Sequence of chain 1.A:
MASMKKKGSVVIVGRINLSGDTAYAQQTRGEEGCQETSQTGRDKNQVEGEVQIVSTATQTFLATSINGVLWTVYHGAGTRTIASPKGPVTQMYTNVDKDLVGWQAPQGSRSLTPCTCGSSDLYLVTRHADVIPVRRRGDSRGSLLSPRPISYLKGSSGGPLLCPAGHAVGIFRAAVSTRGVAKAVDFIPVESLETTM

This protein binds this small molecule.
Small molecule (SMILES): COc1ccc2nc(C)c(O[C@@H]3C[C@H]4C(=O)N[C@]5(C(=O)NS(=O)(=O)C6(C)CC6)C[C@H]5/C=C\CCCCC[C@H](NC(=O)OCC5(C(F)(F)F)CC5)C(=O)N4C3)nc2c1

Binding-site contacts:
Ligand atom O36 contacts residue GLY156 of chain 1.A at 3.1 Å (h-bond).
Ligand atom C52 contacts residue ARG142 of chain 1.A at 3.4 Å.
Ligand atom F56 contacts residue ALA175 of chain 1.A at 3.4 Å.
Ligand atom O36 contacts residue SER157 of chain 1.A at 3.5 Å (h-bond).
Ligand atom C41 contacts residue GLN60 of chain 1.A at 3.4 Å.
Ligand atom F56 contacts residue ASP187 of chain 1.A at 3.3 Å.
Ligand atom C33 contacts residue EDO1 of chain 1.I at 3.5 Å.
Ligand atom N35 contacts residue HIS76 of chain 1.A at 3.0 Å (h-bond).
Ligand atom O38 contacts residue GLY156 of chain 1.A at 3.2 Å.
Ligand atom N13 contacts residue ALA176 of chain 1.A at 2.8 Å (h-bond).
Ligand atom C30 contacts residue VAL97 of chain 1.A at 3.4 Å (hydrophobic).
Ligand atom F56 contacts residue VAL177 of chain 1.A at 3.4 Å.
Ligand atom S37 contacts residue SER158 of chain 1.A at 3.5 Å (h-bond).
Ligand atom O31 contacts residue TYR75 of chain 1.A at 3.3 Å.
Ligand atom F55 contacts residue ARG142 of chain 1.A at 2.8 Å.
Ligand atom F55 contacts residue ASP187 of chain 1.A at 3.4 Å.
Ligand atom N35 contacts residue SER158 of chain 1.A at 3.4 Å (h-bond).
Ligand atom O38 contacts residue PHE62 of chain 1.A at 3.5 Å.
Ligand atom C02 contacts residue HIS76 of chain 1.A at 3.5 Å.
Ligand atom C24 contacts residue ASP100 of chain 1.A at 3.5 Å.
Ligand atom C45 contacts residue LEU154 of chain 1.A at 3.5 Å (hydrophobic).
Ligand atom C49 contacts residue PHE173 of chain 1.A at 3.2 Å (hydrophobic).
Ligand atom C43 contacts residue GLN60 of chain 1.A at 3.2 Å.
Ligand atom O12 contacts residue ALA175 of chain 1.A at 3.1 Å.
Ligand atom C27 contacts residue HIS76 of chain 1.A at 3.4 Å.
Ligand atom C42 contacts residue HIS76 of chain 1.A at 3.5 Å.
Ligand atom C40 contacts residue HIS76 of chain 1.A at 3.6 Å.
Ligand atom N25 contacts residue ASP100 of chain 1.A at 3.6 Å (salt-bridge).
Ligand atom O39 contacts residue GLY156 of chain 1.A at 2.8 Å (h-bond).
Ligand atom C29 contacts residue VAL97 of chain 1.A at 3.5 Å (hydrophobic).
Ligand atom C43 contacts residue HIS76 of chain 1.A at 3.4 Å.
Ligand atom O36 contacts residue SER158 of chain 1.A at 3.4 Å (h-bond).
Ligand atom C30 contacts residue ASP100 of chain 1.A at 3.5 Å.
Ligand atom N08 contacts residue ARG174 of chain 1.A at 2.8 Å (salt-bridge).
Ligand atom O36 contacts residue LEU154 of chain 1.A at 3.5 Å (h-bond).
Ligand atom N25 contacts residue EDO1 of chain 1.I at 3.3 Å (h-bond).
Ligand atom C34 contacts residue SER158 of chain 1.A at 3.5 Å.
Ligand atom F57 contacts residue ASP187 of chain 1.A at 3.1 Å.
Ligand atom O38 contacts residue SER158 of chain 1.A at 2.8 Å (h-bond).
Ligand atom O12 contacts residue ALA176 of chain 1.A at 2.8 Å (h-bond).